Sequence of chain 1.A:
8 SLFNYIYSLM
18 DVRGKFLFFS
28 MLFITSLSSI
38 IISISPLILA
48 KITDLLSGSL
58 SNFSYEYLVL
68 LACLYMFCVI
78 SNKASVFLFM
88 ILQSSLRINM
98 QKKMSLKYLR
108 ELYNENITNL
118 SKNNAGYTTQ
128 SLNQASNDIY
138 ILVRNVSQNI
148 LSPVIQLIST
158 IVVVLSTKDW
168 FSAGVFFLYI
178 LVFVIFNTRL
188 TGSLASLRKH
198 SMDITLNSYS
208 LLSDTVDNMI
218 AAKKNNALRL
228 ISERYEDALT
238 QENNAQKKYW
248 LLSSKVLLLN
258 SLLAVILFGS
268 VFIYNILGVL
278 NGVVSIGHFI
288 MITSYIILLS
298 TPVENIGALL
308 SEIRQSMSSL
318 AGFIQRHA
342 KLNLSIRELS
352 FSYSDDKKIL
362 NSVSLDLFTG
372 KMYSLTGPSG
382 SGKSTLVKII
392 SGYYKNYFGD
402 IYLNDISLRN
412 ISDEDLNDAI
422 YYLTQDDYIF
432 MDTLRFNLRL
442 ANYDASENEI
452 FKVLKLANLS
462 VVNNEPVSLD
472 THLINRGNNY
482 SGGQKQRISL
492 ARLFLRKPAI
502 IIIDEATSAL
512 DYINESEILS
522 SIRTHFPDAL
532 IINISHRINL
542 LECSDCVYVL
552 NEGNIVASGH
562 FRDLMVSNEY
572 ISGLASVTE

A protein and the small-molecule ligand that binds it are described below.
Small molecule (SMILES): Nc1ncnc2c1ncn2[C@@H]1O[C@H](CO[P](=O)(O)O[P](=O)(O)NP(=O)(O)O)[C@@H](O)[C@H]1O

Sequence of chain 1.B:
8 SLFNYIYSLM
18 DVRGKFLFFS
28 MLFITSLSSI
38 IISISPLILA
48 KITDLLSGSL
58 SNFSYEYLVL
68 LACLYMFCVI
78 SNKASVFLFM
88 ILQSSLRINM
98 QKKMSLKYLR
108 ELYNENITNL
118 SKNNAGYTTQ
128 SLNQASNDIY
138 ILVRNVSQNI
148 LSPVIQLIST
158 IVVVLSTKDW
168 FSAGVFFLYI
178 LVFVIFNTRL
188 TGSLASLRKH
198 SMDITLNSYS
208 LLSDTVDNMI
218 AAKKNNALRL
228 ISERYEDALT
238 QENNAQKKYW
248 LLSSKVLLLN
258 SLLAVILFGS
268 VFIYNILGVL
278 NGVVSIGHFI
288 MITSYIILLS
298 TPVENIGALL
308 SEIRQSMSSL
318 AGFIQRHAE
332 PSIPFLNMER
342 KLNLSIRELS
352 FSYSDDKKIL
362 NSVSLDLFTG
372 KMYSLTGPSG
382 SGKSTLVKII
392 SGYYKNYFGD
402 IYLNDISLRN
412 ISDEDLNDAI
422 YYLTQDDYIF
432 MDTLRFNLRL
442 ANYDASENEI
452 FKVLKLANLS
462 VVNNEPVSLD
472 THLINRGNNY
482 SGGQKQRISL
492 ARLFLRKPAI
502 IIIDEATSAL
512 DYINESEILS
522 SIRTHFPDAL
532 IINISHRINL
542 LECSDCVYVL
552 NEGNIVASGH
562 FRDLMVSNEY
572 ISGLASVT

Binding-site contacts:
Ligand atom O3G contacts residue MG1 of chain 1.F at 2.0 Å.
Ligand atom C5 contacts residue ASN480 of chain 1.A at 3.4 Å.
Ligand atom C4 contacts residue TYR354 of chain 1.B at 3.5 Å (hydrophobic).
Ligand atom N3B contacts residue SER482 of chain 1.A at 3.5 Å.
Ligand atom O2G contacts residue SER482 of chain 1.A at 2.8 Å (h-bond).
Ligand atom O4' contacts residue ILE360 of chain 1.B at 3.5 Å.
Ligand atom O1B contacts residue LYS384 of chain 1.B at 2.8 Å (salt-bridge).
Ligand atom C3' contacts residue GLN485 of chain 1.A at 3.4 Å.
Ligand atom O2G contacts residue GLY484 of chain 1.A at 3.0 Å (h-bond).
Ligand atom C6 contacts residue TYR354 of chain 1.B at 3.5 Å (hydrophobic).
Ligand atom O2B contacts residue MG1 of chain 1.F at 2.0 Å.
Ligand atom O1G contacts residue LYS384 of chain 1.B at 2.8 Å (salt-bridge).
Ligand atom O2' contacts residue ASN480 of chain 1.A at 3.5 Å (h-bond).
Ligand atom O2B contacts residue SER385 of chain 1.B at 2.7 Å (h-bond).
Ligand atom PB contacts residue MG1 of chain 1.F at 3.2 Å.
Ligand atom O1A contacts residue THR386 of chain 1.B at 2.8 Å (h-bond).
Ligand atom N6 contacts residue TYR354 of chain 1.B at 3.5 Å.
Ligand atom PB contacts residue SER380 of chain 1.B at 3.4 Å.
Ligand atom C6 contacts residue ASN480 of chain 1.A at 3.5 Å.
Ligand atom O2' contacts residue GLN485 of chain 1.A at 3.0 Å (h-bond).
Ligand atom N9 contacts residue ASN480 of chain 1.A at 3.5 Å (h-bond).
Ligand atom O1A contacts residue GLY383 of chain 1.B at 3.4 Å.
Ligand atom O2G contacts residue SER380 of chain 1.B at 3.0 Å (h-bond).
Ligand atom PG contacts residue MG1 of chain 1.F at 3.3 Å.
Ligand atom C4 contacts residue ASN480 of chain 1.A at 3.1 Å.
Ligand atom O1G contacts residue HIS537 of chain 1.B at 3.2 Å.
Ligand atom O1B contacts residue SER380 of chain 1.B at 3.4 Å (h-bond).
Ligand atom O1G contacts residue GLU506 of chain 1.B at 3.5 Å (salt-bridge).
Ligand atom O2A contacts residue SER482 of chain 1.A at 3.3 Å.
Ligand atom N3 contacts residue ASN480 of chain 1.A at 3.3 Å (h-bond).
Ligand atom O1B contacts residue GLY383 of chain 1.B at 2.9 Å (h-bond).
Ligand atom O1A contacts residue SER385 of chain 1.B at 3.4 Å (h-bond).
Ligand atom N3B contacts residue SER380 of chain 1.B at 2.8 Å (h-bond).
Ligand atom N6 contacts residue ASN479 of chain 1.A at 3.3 Å (h-bond).
Ligand atom O3G contacts residue GLN426 of chain 1.B at 3.0 Å (h-bond).
Ligand atom O3A contacts residue SER380 of chain 1.B at 3.1 Å (h-bond).
Ligand atom O3' contacts residue ASN464 of chain 1.A at 2.7 Å (h-bond).
Ligand atom C5 contacts residue TYR354 of chain 1.B at 3.5 Å (hydrophobic).
Ligand atom O3A contacts residue SER482 of chain 1.A at 3.3 Å.
Ligand atom C2' contacts residue GLN485 of chain 1.A at 3.4 Å.